Sequence of chain 1.C:
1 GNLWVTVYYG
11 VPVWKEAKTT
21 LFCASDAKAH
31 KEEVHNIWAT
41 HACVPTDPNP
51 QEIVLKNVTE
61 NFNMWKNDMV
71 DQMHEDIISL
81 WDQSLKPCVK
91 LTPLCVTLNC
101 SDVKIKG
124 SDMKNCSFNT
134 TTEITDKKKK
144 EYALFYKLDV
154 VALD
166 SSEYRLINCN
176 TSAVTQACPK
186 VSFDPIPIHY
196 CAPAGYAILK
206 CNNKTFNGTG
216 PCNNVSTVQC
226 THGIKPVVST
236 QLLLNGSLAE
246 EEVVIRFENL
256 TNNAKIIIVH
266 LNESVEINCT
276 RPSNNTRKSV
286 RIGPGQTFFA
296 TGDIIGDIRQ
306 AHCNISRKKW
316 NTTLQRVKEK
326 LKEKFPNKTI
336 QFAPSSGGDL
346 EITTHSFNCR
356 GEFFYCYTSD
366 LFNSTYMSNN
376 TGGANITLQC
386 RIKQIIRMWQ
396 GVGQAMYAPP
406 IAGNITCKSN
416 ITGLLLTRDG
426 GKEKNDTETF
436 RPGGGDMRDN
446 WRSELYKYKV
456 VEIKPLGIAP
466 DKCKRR

The protein below binds the small molecule below.
Small molecule (SMILES): CC(=O)N[C@H]1[C@H](O[C@H]2[C@H](O)[C@@H](NC(C)=O)CO[C@@H]2CO)O[C@H](CO)[C@@H](O)[C@@H]1O

Binding-site contacts:
Ligand atom C2 contacts residue ASN219 of chain 1.C at 2.4 Å.
Ligand atom C3 contacts residue ASN219 of chain 1.C at 3.7 Å.
Ligand atom C5 contacts residue ASN219 of chain 1.C at 3.7 Å.
Ligand atom C8 contacts residue GLU246 of chain 1.C at 4.2 Å.
Ligand atom C8 contacts residue LEU55 of chain 1.C at 4.4 Å (hydrophobic).
Ligand atom C8 contacts residue SER221 of chain 1.C at 3.1 Å.
Ligand atom C4 contacts residue ASN219 of chain 1.C at 4.2 Å.
Ligand atom N2 contacts residue VAL54 of chain 1.C at 4.5 Å.
Ligand atom C2 contacts residue ASN207 of chain 1.C at 3.8 Å.
Ligand atom C7 contacts residue VAL54 of chain 1.C at 3.7 Å (hydrophobic).
Ligand atom O3 contacts residue ASN207 of chain 1.C at 3.4 Å (h-bond).
Ligand atom C1 contacts residue ASN207 of chain 1.C at 3.7 Å.
Ligand atom O7 contacts residue VAL54 of chain 1.C at 3.8 Å.
Ligand atom O7 contacts residue LYS209 of chain 1.C at 3.1 Å.
Ligand atom C8 contacts residue ASN207 of chain 1.C at 3.9 Å.
Ligand atom C7 contacts residue LYS209 of chain 1.C at 4.0 Å.
Ligand atom C7 contacts residue ASN219 of chain 1.C at 3.0 Å.
Ligand atom N2 contacts residue ASN219 of chain 1.C at 2.8 Å (h-bond).
Ligand atom C8 contacts residue LYS209 of chain 1.C at 4.2 Å.
Ligand atom O5 contacts residue ASN219 of chain 1.C at 2.4 Å (h-bond).
Ligand atom C7 contacts residue VAL220 of chain 1.C at 4.4 Å (hydrophobic).
Ligand atom C7 contacts residue ASN207 of chain 1.C at 3.9 Å.
Ligand atom C8 contacts residue ASN219 of chain 1.C at 4.2 Å.
Ligand atom C3 contacts residue ASN207 of chain 1.C at 3.5 Å.
Ligand atom N2 contacts residue SER221 of chain 1.C at 4.3 Å.
Ligand atom N2 contacts residue ASN207 of chain 1.C at 3.0 Å (h-bond).
Ligand atom O7 contacts residue ASN219 of chain 1.C at 2.9 Å (h-bond).
Ligand atom C1 contacts residue ASN219 of chain 1.C at 1.4 Å.
Ligand atom C8 contacts residue VAL220 of chain 1.C at 3.2 Å (hydrophobic).
Ligand atom C8 contacts residue VAL54 of chain 1.C at 3.6 Å (hydrophobic).
Ligand atom C7 contacts residue SER221 of chain 1.C at 4.2 Å.